A small-molecule ligand and the protein it binds are described below.
Small molecule (SMILES): Nc1nc2c(ncn2[C@@H]2O[C@H](CO[P](=O)(O)OP(=O)(O)O[P](=O)(O)OC[C@H]3O[C@@H](n4cnc5c(=O)[nH]c(N)nc54)[C@H](O)[C@@H]3O)[C@@H](O)[C@H]2O)c(=O)[nH]1

Binding-site contacts:
Ligand atom O6B contacts residue TYR334 of chain 1.A at 4.0 Å.
Ligand atom N2B contacts residue TYR334 of chain 1.A at 3.9 Å.
Ligand atom O2D contacts residue LYS306 of chain 1.A at 3.7 Å.
Ligand atom C6B contacts residue TYR334 of chain 1.A at 3.8 Å (hydrophobic).
Ligand atom C4D contacts residue GLU335 of chain 1.A at 3.6 Å.
Ligand atom O1G contacts residue GLU279 of chain 1.A at 3.7 Å.
Ligand atom N2B contacts residue ARG282 of chain 1.A at 3.3 Å (salt-bridge).
Ligand atom O1A contacts residue TYR334 of chain 1.A at 3.9 Å.
Ligand atom O3D contacts residue LYS178 of chain 1.A at 3.5 Å (salt-bridge).
Ligand atom N1A contacts residue ASP269 of chain 1.A at 3.5 Å (salt-bridge).
Ligand atom O2G contacts residue ASN311 of chain 1.A at 4.0 Å.
Ligand atom N9A contacts residue SER267 of chain 1.A at 3.9 Å.
Ligand atom C5B contacts residue TYR334 of chain 1.A at 3.9 Å (hydrophobic).
Ligand atom C2B contacts residue ILE309 of chain 1.A at 3.5 Å (hydrophobic).
Ligand atom C6A contacts residue SER268 of chain 1.A at 3.7 Å.
Ligand atom N3B contacts residue ASN311 of chain 1.A at 3.9 Å.
Ligand atom O6A contacts residue ASP269 of chain 1.A at 3.8 Å.
Ligand atom O6A contacts residue SER268 of chain 1.A at 4.0 Å.
Ligand atom C2B contacts residue ASN311 of chain 1.A at 4.1 Å.
Ligand atom N3A contacts residue SER267 of chain 1.A at 3.8 Å.
Ligand atom N2B contacts residue ILE309 of chain 1.A at 2.6 Å (h-bond).
Ligand atom C2A contacts residue SER268 of chain 1.A at 3.6 Å.
Ligand atom O1G contacts residue ARG282 of chain 1.A at 4.1 Å.
Ligand atom N2A contacts residue SER268 of chain 1.A at 4.0 Å.
Ligand atom N1A contacts residue SER268 of chain 1.A at 3.2 Å (h-bond).
Ligand atom N1B contacts residue TYR334 of chain 1.A at 3.7 Å.
Ligand atom C1D contacts residue SER267 of chain 1.A at 3.6 Å.
Ligand atom O2D contacts residue SER267 of chain 1.A at 3.4 Å (h-bond).
Ligand atom N1B contacts residue ILE309 of chain 1.A at 3.6 Å.
Ligand atom C2B contacts residue TYR334 of chain 1.A at 3.7 Å (hydrophobic).
Ligand atom O6B contacts residue ARG367 of chain 1.A at 3.9 Å.
Ligand atom C4D contacts residue LYS306 of chain 1.A at 4.1 Å.
Ligand atom O2G contacts residue ARG282 of chain 1.A at 3.1 Å.
Ligand atom C5D contacts residue GLU335 of chain 1.A at 3.9 Å.
Ligand atom O1B contacts residue ARG282 of chain 1.A at 3.4 Å (salt-bridge).
Ligand atom C4A contacts residue SER267 of chain 1.A at 4.0 Å.
Ligand atom C2D contacts residue SER267 of chain 1.A at 4.0 Å.
Ligand atom C5D contacts residue MET333 of chain 1.A at 4.0 Å (hydrophobic).
Ligand atom O1A contacts residue MET333 of chain 1.A at 3.5 Å.
Ligand atom O4E contacts residue ASN311 of chain 1.A at 4.0 Å.

Sequence of chain 1.A:
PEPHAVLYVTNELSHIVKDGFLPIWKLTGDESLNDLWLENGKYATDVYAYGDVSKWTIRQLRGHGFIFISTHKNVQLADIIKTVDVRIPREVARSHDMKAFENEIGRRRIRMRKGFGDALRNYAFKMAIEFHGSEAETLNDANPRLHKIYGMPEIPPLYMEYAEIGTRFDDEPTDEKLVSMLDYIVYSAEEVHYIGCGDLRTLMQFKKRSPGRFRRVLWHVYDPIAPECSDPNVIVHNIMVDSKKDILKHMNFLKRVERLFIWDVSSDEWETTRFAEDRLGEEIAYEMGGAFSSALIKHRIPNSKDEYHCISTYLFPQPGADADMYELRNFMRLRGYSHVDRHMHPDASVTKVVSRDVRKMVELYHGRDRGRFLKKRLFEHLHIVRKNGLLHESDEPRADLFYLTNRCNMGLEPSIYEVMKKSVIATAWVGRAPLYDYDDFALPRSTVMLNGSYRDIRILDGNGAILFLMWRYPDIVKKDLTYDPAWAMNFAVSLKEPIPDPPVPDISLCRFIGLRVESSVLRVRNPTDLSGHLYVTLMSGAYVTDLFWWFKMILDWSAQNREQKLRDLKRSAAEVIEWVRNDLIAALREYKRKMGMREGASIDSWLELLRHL